Sequence of chain 1.A:
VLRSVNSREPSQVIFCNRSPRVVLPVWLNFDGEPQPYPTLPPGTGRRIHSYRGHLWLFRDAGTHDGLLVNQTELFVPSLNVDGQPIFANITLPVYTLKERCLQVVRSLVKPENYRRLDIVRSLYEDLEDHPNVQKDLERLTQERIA

The protein below binds the small molecule below.
Small molecule (SMILES): Cc1ncsc1-c1ccc(CNC(=O)[C@H]2C[C@@H](O)CN(c3ccccn3)C2=O)cc1

Binding-site contacts:
Ligand atom C25 contacts residue TRP37 of chain 1.A at 3.5 Å (hydrophobic).
Ligand atom C6 contacts residue PRO48 of chain 1.A at 3.9 Å (hydrophobic).
Ligand atom N3 contacts residue PRO48 of chain 1.A at 3.6 Å.
Ligand atom O14 contacts residue TYR47 of chain 1.A at 3.2 Å (h-bond).
Ligand atom C4 contacts residue PRO48 of chain 1.A at 2.9 Å (hydrophobic).
Ligand atom C29 contacts residue ILE58 of chain 1.A at 3.8 Å (hydrophobic).
Ligand atom C17 contacts residue SER60 of chain 1.A at 4.0 Å.
Ligand atom C30 contacts residue TYR47 of chain 1.A at 3.8 Å (hydrophobic).
Ligand atom C4 contacts residue LEU50 of chain 1.A at 3.8 Å (hydrophobic).
Ligand atom C16 contacts residue HIS59 of chain 1.A at 3.4 Å.
Ligand atom O18 contacts residue TRP37 of chain 1.A at 3.8 Å.
Ligand atom C2 contacts residue ILE58 of chain 1.A at 3.9 Å (hydrophobic).
Ligand atom C29 contacts residue TYR47 of chain 1.A at 4.0 Å (hydrophobic).
Ligand atom C19 contacts residue TYR61 of chain 1.A at 3.8 Å (hydrophobic).
Ligand atom C11 contacts residue HIS59 of chain 1.A at 3.6 Å.
Ligand atom S5 contacts residue PRO48 of chain 1.A at 3.6 Å (h-bond).
Ligand atom C4 contacts residue PRO35 of chain 1.A at 3.7 Å (hydrophobic).
Ligand atom N24 contacts residue TRP37 of chain 1.A at 3.5 Å.
Ligand atom C17 contacts residue TRP37 of chain 1.A at 4.0 Å (hydrophobic).
Ligand atom O18 contacts residue TYR61 of chain 1.A at 3.9 Å.
Ligand atom O18 contacts residue SER60 of chain 1.A at 2.7 Å (h-bond).
Ligand atom O18 contacts residue HIS64 of chain 1.A at 2.8 Å (h-bond).
Ligand atom C15 contacts residue TYR47 of chain 1.A at 3.1 Å (hydrophobic).
Ligand atom C13 contacts residue TYR47 of chain 1.A at 3.5 Å (hydrophobic).
Ligand atom C17 contacts residue HIS64 of chain 1.A at 3.5 Å.
Ligand atom C21 contacts residue TYR47 of chain 1.A at 3.8 Å (hydrophobic).
Ligand atom N12 contacts residue HIS59 of chain 1.A at 3.0 Å (h-bond).
Ligand atom S5 contacts residue PHE25 of chain 1.A at 3.9 Å.
Ligand atom C7 contacts residue ILE58 of chain 1.A at 3.8 Å (hydrophobic).
Ligand atom S5 contacts residue TYR47 of chain 1.A at 3.7 Å.
Ligand atom O18 contacts residue TRP66 of chain 1.A at 3.8 Å.
Ligand atom N24 contacts residue HIS64 of chain 1.A at 3.9 Å.
Ligand atom C30 contacts residue ILE58 of chain 1.A at 3.5 Å (hydrophobic).
Ligand atom C25 contacts residue PHE40 of chain 1.A at 3.5 Å (hydrophobic).
Ligand atom C23 contacts residue TRP37 of chain 1.A at 3.8 Å (hydrophobic).
Ligand atom C29 contacts residue HIS59 of chain 1.A at 3.9 Å.
Ligand atom C26 contacts residue TRP37 of chain 1.A at 3.9 Å (hydrophobic).
Ligand atom S5 contacts residue PRO35 of chain 1.A at 3.6 Å.
Ligand atom C19 contacts residue HIS64 of chain 1.A at 3.2 Å.
Ligand atom C6 contacts residue ILE58 of chain 1.A at 3.8 Å (hydrophobic).